A small-molecule ligand and the protein it binds are described below.
Small molecule (SMILES): CC(=O)N[C@@H]1[C@@H](O)[C@H](O)[C@@H](CO)O[C@H]1O

Binding-site contacts:
Ligand atom C5 contacts residue ALA693 of chain 1.C at 3.6 Å (hydrophobic).
Ligand atom O5 contacts residue ASN1061 of chain 1.C at 2.3 Å (h-bond).
Ligand atom C8 contacts residue LYS1060 of chain 1.C at 3.8 Å.
Ligand atom C7 contacts residue ASN1061 of chain 1.C at 3.3 Å.
Ligand atom C8 contacts residue GLU1059 of chain 1.C at 3.5 Å.
Ligand atom C2 contacts residue ASN1061 of chain 1.C at 2.5 Å.
Ligand atom O5 contacts residue ALA693 of chain 1.C at 4.1 Å.
Ligand atom N2 contacts residue ASN1061 of chain 1.C at 2.9 Å (h-bond).
Ligand atom O7 contacts residue ASN1061 of chain 1.C at 3.3 Å (h-bond).
Ligand atom C4 contacts residue ASN1061 of chain 1.C at 4.2 Å.
Ligand atom C8 contacts residue ASN1061 of chain 1.C at 3.8 Å.
Ligand atom C3 contacts residue ASN1061 of chain 1.C at 3.8 Å.
Ligand atom C1 contacts residue ASN1061 of chain 1.C at 1.4 Å.
Ligand atom C5 contacts residue ASN1061 of chain 1.C at 3.7 Å.
Ligand atom C6 contacts residue ALA693 of chain 1.C at 3.6 Å (hydrophobic).

Sequence of chain 1.C:
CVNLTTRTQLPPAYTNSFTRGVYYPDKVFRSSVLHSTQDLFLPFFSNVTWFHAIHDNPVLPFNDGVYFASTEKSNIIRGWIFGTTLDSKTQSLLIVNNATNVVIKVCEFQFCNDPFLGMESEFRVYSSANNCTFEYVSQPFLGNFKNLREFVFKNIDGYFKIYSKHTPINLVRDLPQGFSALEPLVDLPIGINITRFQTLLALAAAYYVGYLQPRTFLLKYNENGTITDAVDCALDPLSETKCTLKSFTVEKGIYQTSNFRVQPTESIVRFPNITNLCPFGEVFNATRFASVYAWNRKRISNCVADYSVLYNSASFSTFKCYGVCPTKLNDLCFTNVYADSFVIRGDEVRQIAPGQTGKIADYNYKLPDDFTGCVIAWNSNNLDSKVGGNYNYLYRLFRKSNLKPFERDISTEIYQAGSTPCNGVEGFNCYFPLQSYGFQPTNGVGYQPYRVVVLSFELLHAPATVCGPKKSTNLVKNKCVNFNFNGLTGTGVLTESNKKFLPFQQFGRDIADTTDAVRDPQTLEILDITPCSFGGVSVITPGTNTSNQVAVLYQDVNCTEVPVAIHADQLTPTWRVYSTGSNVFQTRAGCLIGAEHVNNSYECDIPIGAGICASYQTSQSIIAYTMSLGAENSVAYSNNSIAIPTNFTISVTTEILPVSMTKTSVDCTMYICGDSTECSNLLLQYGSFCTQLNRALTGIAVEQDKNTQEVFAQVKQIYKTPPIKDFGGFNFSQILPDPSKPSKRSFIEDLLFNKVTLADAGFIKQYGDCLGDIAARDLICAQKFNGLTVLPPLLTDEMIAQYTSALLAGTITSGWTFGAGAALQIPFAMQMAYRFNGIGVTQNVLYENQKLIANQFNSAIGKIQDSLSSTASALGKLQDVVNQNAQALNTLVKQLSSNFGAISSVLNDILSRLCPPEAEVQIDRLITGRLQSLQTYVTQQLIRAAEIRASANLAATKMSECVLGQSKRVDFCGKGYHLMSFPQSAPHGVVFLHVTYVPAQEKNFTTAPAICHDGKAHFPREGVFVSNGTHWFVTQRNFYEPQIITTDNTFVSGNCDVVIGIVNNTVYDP